This small molecule binds to this protein.
Small molecule (SMILES): O=C(O)[C@@](O)(COP(=O)(O)O)[C@H](O)[C@H](O)COP(=O)(O)O

Binding-site contacts:
Ligand atom O2P contacts residue GLY370 of chain 1.B at 2.8 Å (h-bond).
Ligand atom O3 contacts residue MG1 of chain 1.P at 2.3 Å.
Ligand atom O2P contacts residue LYS329 of chain 1.B at 2.9 Å (salt-bridge).
Ligand atom O6 contacts residue MG1 of chain 1.P at 2.0 Å.
Ligand atom O2 contacts residue MG1 of chain 1.P at 2.4 Å.
Ligand atom O6 contacts residue ASP193 of chain 1.B at 3.0 Å (salt-bridge).
Ligand atom O3P contacts residue GLY393 of chain 1.B at 2.8 Å (h-bond).
Ligand atom C3 contacts residue KCX191 of chain 1.B at 3.0 Å.
Ligand atom C3 contacts residue MG1 of chain 1.P at 3.1 Å.
Ligand atom O3 contacts residue GLU194 of chain 1.B at 3.0 Å (salt-bridge).
Ligand atom O4 contacts residue SER368 of chain 1.B at 3.0 Å (h-bond).
Ligand atom O2P contacts residue THR53 of chain 1.A at 3.4 Å.
Ligand atom O2 contacts residue ASP193 of chain 1.B at 3.4 Å (salt-bridge).
Ligand atom C contacts residue MG1 of chain 1.P at 2.7 Å.
Ligand atom O6 contacts residue ASN111 of chain 1.A at 3.0 Å (h-bond).
Ligand atom O2 contacts residue LYS166 of chain 1.B at 3.0 Å (salt-bridge).
Ligand atom O3 contacts residue ASN111 of chain 1.A at 3.3 Å (h-bond).
Ligand atom O6P contacts residue HIS321 of chain 1.B at 2.8 Å (h-bond).
Ligand atom O6 contacts residue LYS166 of chain 1.B at 3.3 Å (salt-bridge).
Ligand atom O6P contacts residue SER368 of chain 1.B at 3.2 Å (h-bond).
Ligand atom O6 contacts residue GLU194 of chain 1.B at 3.1 Å (salt-bridge).
Ligand atom C2 contacts residue MG1 of chain 1.P at 2.8 Å.
Ligand atom O7 contacts residue GLU48 of chain 1.A at 3.5 Å (salt-bridge).
Ligand atom O1P contacts residue GLY394 of chain 1.B at 2.7 Å (h-bond).
Ligand atom O3 contacts residue HIS287 of chain 1.B at 2.9 Å (h-bond).
Ligand atom O1P contacts residue GLY393 of chain 1.B at 3.5 Å.
Ligand atom C contacts residue LYS166 of chain 1.B at 3.4 Å.
Ligand atom C contacts residue ASN111 of chain 1.A at 3.3 Å.
Ligand atom O2 contacts residue ILE164 of chain 1.B at 3.2 Å.
Ligand atom O4 contacts residue GLY369 of chain 1.B at 3.0 Å.
Ligand atom O1P contacts residue LYS166 of chain 1.B at 3.2 Å.
Ligand atom O6 contacts residue LYS168 of chain 1.B at 2.8 Å (salt-bridge).
Ligand atom O7 contacts residue LYS329 of chain 1.B at 3.1 Å (salt-bridge).
Ligand atom O1 contacts residue LYS166 of chain 1.B at 3.1 Å (salt-bridge).
Ligand atom O4P contacts residue ARG288 of chain 1.B at 2.8 Å (salt-bridge).
Ligand atom O3 contacts residue KCX191 of chain 1.B at 2.5 Å (h-bond).
Ligand atom O2 contacts residue KCX191 of chain 1.B at 3.2 Å (h-bond).
Ligand atom O5P contacts residue ARG288 of chain 1.B at 2.8 Å (salt-bridge).
Ligand atom O1P contacts residue THR53 of chain 1.A at 2.8 Å.
Ligand atom O7 contacts residue ASN111 of chain 1.A at 3.5 Å (h-bond).

Sequence of chain 1.B:
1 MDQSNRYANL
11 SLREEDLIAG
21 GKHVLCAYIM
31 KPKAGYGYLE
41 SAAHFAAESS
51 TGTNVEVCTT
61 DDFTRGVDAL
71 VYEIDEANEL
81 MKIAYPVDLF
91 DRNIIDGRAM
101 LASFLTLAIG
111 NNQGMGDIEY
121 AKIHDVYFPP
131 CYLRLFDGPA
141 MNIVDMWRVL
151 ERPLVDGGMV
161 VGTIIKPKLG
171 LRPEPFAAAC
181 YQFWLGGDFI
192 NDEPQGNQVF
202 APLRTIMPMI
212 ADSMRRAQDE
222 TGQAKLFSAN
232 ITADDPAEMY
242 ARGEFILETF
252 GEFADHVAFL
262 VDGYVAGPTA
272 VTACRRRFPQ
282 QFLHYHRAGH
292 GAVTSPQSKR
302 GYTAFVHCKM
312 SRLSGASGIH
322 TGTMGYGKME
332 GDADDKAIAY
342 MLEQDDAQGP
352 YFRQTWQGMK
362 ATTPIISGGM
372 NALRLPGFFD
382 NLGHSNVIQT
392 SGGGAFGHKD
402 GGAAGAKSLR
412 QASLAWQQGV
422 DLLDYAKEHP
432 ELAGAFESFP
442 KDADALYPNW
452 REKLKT

Sequence of chain 1.A:
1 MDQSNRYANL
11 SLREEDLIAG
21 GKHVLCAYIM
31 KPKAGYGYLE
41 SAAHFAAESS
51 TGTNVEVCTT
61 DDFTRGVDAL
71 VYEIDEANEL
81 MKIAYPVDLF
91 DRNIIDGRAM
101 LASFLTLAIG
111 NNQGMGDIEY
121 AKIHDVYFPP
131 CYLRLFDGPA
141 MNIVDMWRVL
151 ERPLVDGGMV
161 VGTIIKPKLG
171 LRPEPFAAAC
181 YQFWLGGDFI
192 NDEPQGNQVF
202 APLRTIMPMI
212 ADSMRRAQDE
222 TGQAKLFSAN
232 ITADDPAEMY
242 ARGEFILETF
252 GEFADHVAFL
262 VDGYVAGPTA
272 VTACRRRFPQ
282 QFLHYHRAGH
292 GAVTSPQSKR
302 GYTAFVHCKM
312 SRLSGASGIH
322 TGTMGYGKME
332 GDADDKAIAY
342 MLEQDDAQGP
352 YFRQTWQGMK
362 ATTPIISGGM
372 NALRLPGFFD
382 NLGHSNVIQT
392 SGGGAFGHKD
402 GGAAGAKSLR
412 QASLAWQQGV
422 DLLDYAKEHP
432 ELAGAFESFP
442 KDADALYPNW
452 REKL